Sequence of chain 1.A:
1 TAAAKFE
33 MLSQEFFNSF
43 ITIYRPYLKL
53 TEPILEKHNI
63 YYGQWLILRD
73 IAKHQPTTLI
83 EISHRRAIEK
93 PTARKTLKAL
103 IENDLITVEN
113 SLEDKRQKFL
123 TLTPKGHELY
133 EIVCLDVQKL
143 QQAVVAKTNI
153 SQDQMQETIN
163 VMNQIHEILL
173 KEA

Binding-site contacts:
Ligand atom O1' contacts residue ARG71 of chain 1.A at 4.2 Å.
Ligand atom C5 contacts residue PHE6 of chain 1.A at 4.2 Å (hydrophobic).
Ligand atom C6 contacts residue PHE6 of chain 1.A at 4.0 Å (hydrophobic).
Ligand atom C1' contacts residue LEU68 of chain 1.A at 4.3 Å (hydrophobic).
Ligand atom C1 contacts residue LEU68 of chain 1.A at 3.7 Å (hydrophobic).
Ligand atom O2 contacts residue LEU68 of chain 1.A at 4.1 Å.
Ligand atom C5 contacts residue TYR46 of chain 1.A at 4.2 Å (hydrophobic).
Ligand atom O1' contacts residue ARG88 of chain 1.A at 4.4 Å.
Ligand atom C5 contacts residue LEU68 of chain 1.A at 4.1 Å (hydrophobic).
Ligand atom O2' contacts residue LEU68 of chain 1.A at 4.4 Å.
Ligand atom C5 contacts residue TYR64 of chain 1.A at 3.9 Å (hydrophobic).
Ligand atom C3 contacts residue ARG71 of chain 1.A at 4.0 Å.
Ligand atom O2 contacts residue ARG71 of chain 1.A at 3.0 Å (salt-bridge).
Ligand atom C2 contacts residue ARG71 of chain 1.A at 3.7 Å.
Ligand atom C4 contacts residue SAL1 of chain 1.C at 3.8 Å.
Ligand atom C4 contacts residue LEU50 of chain 1.A at 3.8 Å (hydrophobic).
Ligand atom C1 contacts residue TYR46 of chain 1.A at 4.0 Å (hydrophobic).
Ligand atom O2' contacts residue TYR46 of chain 1.A at 2.8 Å (h-bond).
Ligand atom C5 contacts residue LEU50 of chain 1.A at 3.5 Å (hydrophobic).
Ligand atom C6 contacts residue TYR46 of chain 1.A at 3.3 Å (hydrophobic).
Ligand atom C1' contacts residue TYR46 of chain 1.A at 3.9 Å (hydrophobic).
Ligand atom C4 contacts residue LEU68 of chain 1.A at 4.0 Å (hydrophobic).
Ligand atom C2 contacts residue LEU68 of chain 1.A at 3.6 Å (hydrophobic).
Ligand atom C3 contacts residue SAL1 of chain 1.C at 3.6 Å.
Ligand atom C6 contacts residue LEU68 of chain 1.A at 3.9 Å (hydrophobic).
Ligand atom C4 contacts residue TYR64 of chain 1.A at 4.1 Å (hydrophobic).
Ligand atom C6 contacts residue LEU50 of chain 1.A at 4.0 Å (hydrophobic).
Ligand atom C3 contacts residue LEU68 of chain 1.A at 3.8 Å (hydrophobic).

This protein binds this small molecule.
Small molecule (SMILES): O=C(O)c1ccccc1O